Sequence of chain 2.E:
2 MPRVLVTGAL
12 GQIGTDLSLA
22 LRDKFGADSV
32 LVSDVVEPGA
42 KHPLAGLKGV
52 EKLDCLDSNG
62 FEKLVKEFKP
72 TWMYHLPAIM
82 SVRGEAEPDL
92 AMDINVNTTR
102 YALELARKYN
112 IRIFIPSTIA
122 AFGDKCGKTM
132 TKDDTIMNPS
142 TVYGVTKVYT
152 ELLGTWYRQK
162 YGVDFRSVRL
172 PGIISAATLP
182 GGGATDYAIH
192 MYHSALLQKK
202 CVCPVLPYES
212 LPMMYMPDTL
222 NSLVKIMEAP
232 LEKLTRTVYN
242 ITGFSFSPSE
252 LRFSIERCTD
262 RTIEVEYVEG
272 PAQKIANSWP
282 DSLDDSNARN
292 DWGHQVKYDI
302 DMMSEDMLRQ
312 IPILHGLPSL

The protein below binds the small molecule below.
Small molecule (SMILES): CC(=O)C(=O)O

Binding-site contacts:
Ligand atom O contacts residue ALA185 of chain 2.E at 4.1 Å.
Ligand atom CB contacts residue THR119 of chain 2.E at 3.8 Å.
Ligand atom O contacts residue SER82 of chain 2.E at 2.5 Å (h-bond).
Ligand atom C contacts residue GLY184 of chain 2.E at 4.2 Å.
Ligand atom CB contacts residue THR186 of chain 2.E at 3.9 Å.
Ligand atom C contacts residue TRP280 of chain 2.E at 4.2 Å (hydrophobic).
Ligand atom O contacts residue TRP280 of chain 2.E at 4.1 Å.
Ligand atom O3 contacts residue MET81 of chain 2.E at 4.1 Å.
Ligand atom CA contacts residue GLY184 of chain 2.E at 4.2 Å.
Ligand atom O contacts residue GLY184 of chain 2.E at 3.4 Å.
Ligand atom O3 contacts residue SER82 of chain 2.E at 3.8 Å.
Ligand atom CA contacts residue TRP280 of chain 2.E at 3.7 Å (hydrophobic).
Ligand atom C contacts residue SER82 of chain 2.E at 3.6 Å.
Ligand atom CB contacts residue TRP280 of chain 2.E at 3.9 Å (hydrophobic).
Ligand atom C contacts residue THR119 of chain 2.E at 4.0 Å.
Ligand atom CA contacts residue THR186 of chain 2.E at 3.6 Å.
Ligand atom O3 contacts residue GLY184 of chain 2.E at 3.4 Å.
Ligand atom O contacts residue MET81 of chain 2.E at 3.5 Å.
Ligand atom CB contacts residue GLY173 of chain 2.E at 4.0 Å.
Ligand atom CA contacts residue SER82 of chain 2.E at 4.1 Å.
Ligand atom CA contacts residue THR119 of chain 2.E at 4.4 Å.
Ligand atom O3 contacts residue THR186 of chain 2.E at 2.9 Å (h-bond).
Ligand atom C contacts residue MET81 of chain 2.E at 3.3 Å (hydrophobic).
Ligand atom O3 contacts residue ALA185 of chain 2.E at 3.2 Å (h-bond).
Ligand atom OXT contacts residue NAD1 of chain 2.W at 3.3 Å.
Ligand atom C contacts residue TYR144 of chain 2.E at 3.5 Å (hydrophobic).
Ligand atom O3 contacts residue TRP280 of chain 2.E at 3.7 Å.
Ligand atom CB contacts residue ILE120 of chain 2.E at 4.1 Å (hydrophobic).
Ligand atom CA contacts residue NAD1 of chain 2.W at 4.0 Å.
Ligand atom O contacts residue TYR144 of chain 2.E at 3.3 Å.
Ligand atom OXT contacts residue MET81 of chain 2.E at 3.4 Å.
Ligand atom OXT contacts residue TYR144 of chain 2.E at 2.7 Å (h-bond).
Ligand atom CB contacts residue NAD1 of chain 2.W at 3.6 Å.
Ligand atom CB contacts residue PRO172 of chain 2.E at 4.2 Å (hydrophobic).
Ligand atom CA contacts residue MET81 of chain 2.E at 3.9 Å (hydrophobic).
Ligand atom CA contacts residue ALA185 of chain 2.E at 4.3 Å (hydrophobic).
Ligand atom OXT contacts residue THR119 of chain 2.E at 3.1 Å (h-bond).
Ligand atom C contacts residue NAD1 of chain 2.W at 4.1 Å.